Sequence of chain 1.B:
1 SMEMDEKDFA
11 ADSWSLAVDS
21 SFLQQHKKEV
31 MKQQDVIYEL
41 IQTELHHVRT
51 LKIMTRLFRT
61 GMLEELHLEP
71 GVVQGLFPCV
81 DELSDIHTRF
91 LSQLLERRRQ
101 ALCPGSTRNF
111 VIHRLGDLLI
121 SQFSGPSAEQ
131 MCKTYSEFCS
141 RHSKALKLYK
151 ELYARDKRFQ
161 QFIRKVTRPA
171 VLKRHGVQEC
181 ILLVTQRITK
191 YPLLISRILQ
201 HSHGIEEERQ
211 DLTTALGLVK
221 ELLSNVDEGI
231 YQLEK

The protein below binds the small molecule below.
Small molecule (SMILES): NC(=O)[C@@H]1CN(C(=O)CCl)c2ccccc2O1

Binding-site contacts:
Ligand atom O3 contacts residue GLN25 of chain 1.B at 2.8 Å (h-bond).
Ligand atom C8 contacts residue ASN109 of chain 1.B at 3.7 Å.
Ligand atom C4 contacts residue SER106 of chain 1.B at 4.4 Å.
Ligand atom C5 contacts residue CYS103 of chain 1.B at 1.9 Å (hydrophobic).
Ligand atom C8 contacts residue SER21 of chain 1.B at 4.0 Å.
Ligand atom C6 contacts residue ASN109 of chain 1.B at 4.0 Å.
Ligand atom C10 contacts residue GLN25 of chain 1.B at 3.6 Å.
Ligand atom N1 contacts residue PHE22 of chain 1.B at 4.2 Å.
Ligand atom C10 contacts residue SER21 of chain 1.B at 4.0 Å.
Ligand atom C2 contacts residue GLN25 of chain 1.B at 4.0 Å.
Ligand atom C4 contacts residue ASN109 of chain 1.B at 4.1 Å.
Ligand atom O3 contacts residue PHE22 of chain 1.B at 3.9 Å.
Ligand atom O2 contacts residue SER106 of chain 1.B at 3.4 Å.
Ligand atom C1 contacts residue GLN25 of chain 1.B at 4.1 Å.
Ligand atom C9 contacts residue SER21 of chain 1.B at 3.5 Å.
Ligand atom N1 contacts residue CYS103 of chain 1.B at 3.5 Å (h-bond).
Ligand atom O2 contacts residue CYS103 of chain 1.B at 3.1 Å (h-bond).
Ligand atom C7 contacts residue ASN109 of chain 1.B at 3.3 Å.
Ligand atom C5 contacts residue PRO104 of chain 1.B at 3.7 Å (hydrophobic).
Ligand atom C8 contacts residue PHE22 of chain 1.B at 4.5 Å (hydrophobic).
Ligand atom C6 contacts residue PHE22 of chain 1.B at 4.0 Å (hydrophobic).
Ligand atom C4 contacts residue PRO104 of chain 1.B at 4.5 Å (hydrophobic).
Ligand atom C11 contacts residue PHE22 of chain 1.B at 3.9 Å (hydrophobic).
Ligand atom C4 contacts residue PHE22 of chain 1.B at 4.5 Å (hydrophobic).
Ligand atom O2 contacts residue ASN109 of chain 1.B at 3.2 Å (h-bond).
Ligand atom C4 contacts residue CYS103 of chain 1.B at 2.6 Å (hydrophobic).
Ligand atom C11 contacts residue GLN25 of chain 1.B at 3.6 Å.
Ligand atom C3 contacts residue CYS103 of chain 1.B at 3.8 Å (hydrophobic).
Ligand atom C10 contacts residue PHE22 of chain 1.B at 3.9 Å (hydrophobic).
Ligand atom N2 contacts residue GLN25 of chain 1.B at 3.3 Å (h-bond).
Ligand atom C9 contacts residue PHE22 of chain 1.B at 3.7 Å (hydrophobic).
Ligand atom C8 contacts residue ASP19 of chain 1.B at 4.2 Å.